The protein below binds the small molecule below.
Small molecule (SMILES): CC(=O)N[C@H]1[C@H](O[C@H]2[C@H](O[C@@H]3O[C@@H](C)[C@@H](O)[C@@H](O)[C@@H]3O)[C@@H](NC(C)=O)CO[C@@H]2CO[C@@H]2O[C@@H](C)[C@@H](O)[C@@H](O)[C@@H]2O)O[C@H](CO)[C@@H](O)[C@@H]1O

Sequence of chain 2.C:
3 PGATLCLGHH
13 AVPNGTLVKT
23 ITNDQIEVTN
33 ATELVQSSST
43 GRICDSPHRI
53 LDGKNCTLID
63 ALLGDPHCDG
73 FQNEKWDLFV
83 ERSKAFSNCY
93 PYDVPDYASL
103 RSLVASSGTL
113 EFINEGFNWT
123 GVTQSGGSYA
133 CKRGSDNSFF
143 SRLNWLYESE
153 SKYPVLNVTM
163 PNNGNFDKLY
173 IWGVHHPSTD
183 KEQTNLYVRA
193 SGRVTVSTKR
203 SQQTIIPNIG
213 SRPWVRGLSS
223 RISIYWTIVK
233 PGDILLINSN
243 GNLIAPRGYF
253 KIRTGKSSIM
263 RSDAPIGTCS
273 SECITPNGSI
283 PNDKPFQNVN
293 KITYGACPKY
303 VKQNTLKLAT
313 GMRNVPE

Binding-site contacts:
Ligand atom C8 contacts residue THR18 of chain 2.C at 3.0 Å.
Ligand atom N2 contacts residue THR31 of chain 2.C at 4.5 Å.
Ligand atom C6 contacts residue NAG1 of chain 2.M at 3.5 Å.
Ligand atom C5 contacts residue ASN16 of chain 2.C at 3.6 Å.
Ligand atom N2 contacts residue ASN32 of chain 2.C at 4.4 Å.
Ligand atom C2 contacts residue ASN32 of chain 2.C at 3.3 Å.
Ligand atom C7 contacts residue THR18 of chain 2.C at 4.4 Å.
Ligand atom C3 contacts residue NAG1 of chain 2.M at 4.4 Å.
Ligand atom C1 contacts residue ASN16 of chain 2.C at 1.4 Å.
Ligand atom C1 contacts residue NAG1 of chain 2.M at 3.6 Å.
Ligand atom O5 contacts residue ASN32 of chain 2.C at 4.3 Å.
Ligand atom C3 contacts residue ASN16 of chain 2.C at 3.8 Å.
Ligand atom O7 contacts residue ASN16 of chain 2.C at 3.0 Å (h-bond).
Ligand atom C8 contacts residue THR31 of chain 2.C at 3.6 Å.
Ligand atom C7 contacts residue ASN16 of chain 2.C at 3.2 Å.
Ligand atom O4 contacts residue NAG1 of chain 2.M at 3.2 Å.
Ligand atom O2 contacts residue ALA33 of chain 2.C at 4.5 Å.
Ligand atom C2 contacts residue NAG1 of chain 2.M at 4.2 Å.
Ligand atom C5 contacts residue NAG1 of chain 2.M at 3.7 Å.
Ligand atom C2 contacts residue ASN16 of chain 2.C at 2.4 Å.
Ligand atom C8 contacts residue ASN16 of chain 2.C at 3.2 Å.
Ligand atom C8 contacts residue ASN32 of chain 2.C at 4.0 Å.
Ligand atom C4 contacts residue NAG1 of chain 2.M at 4.3 Å.
Ligand atom O5 contacts residue ASN16 of chain 2.C at 2.3 Å (h-bond).
Ligand atom N2 contacts residue ASN16 of chain 2.C at 2.9 Å (h-bond).
Ligand atom O2 contacts residue ASN32 of chain 2.C at 3.4 Å (h-bond).
Ligand atom C8 contacts residue GLY17 of chain 2.C at 4.4 Å.
Ligand atom O5 contacts residue NAG1 of chain 2.M at 2.8 Å (h-bond).
Ligand atom C4 contacts residue ASN16 of chain 2.C at 4.1 Å.
Ligand atom C1 contacts residue ASN32 of chain 2.C at 3.7 Å.
Ligand atom O7 contacts residue NAG1 of chain 2.M at 4.4 Å.